Binding-site contacts:
Ligand atom C4 contacts residue BGC3 of chain 1.O at 3.5 Å.
Ligand atom O6 contacts residue ASP573 of chain 1.C at 2.6 Å (salt-bridge).
Ligand atom C6 contacts residue LYS647 of chain 1.C at 3.6 Å.
Ligand atom O6 contacts residue BGC3 of chain 1.O at 3.8 Å.
Ligand atom O6 contacts residue GLY655 of chain 1.C at 3.3 Å.
Ligand atom C3 contacts residue BGC3 of chain 1.O at 3.9 Å.
Ligand atom C5 contacts residue BGC4 of chain 1.O at 3.7 Å.
Ligand atom C4 contacts residue THR652 of chain 1.C at 3.5 Å.
Ligand atom C3 contacts residue BGC2 of chain 1.O at 3.5 Å.
Ligand atom O6 contacts residue THR652 of chain 1.C at 3.0 Å (h-bond).
Ligand atom O6 contacts residue ARG656 of chain 1.C at 3.3 Å (salt-bridge).
Ligand atom C4 contacts residue GLY655 of chain 1.C at 3.8 Å.
Ligand atom C6 contacts residue GLY655 of chain 1.C at 2.9 Å.
Ligand atom C6 contacts residue ARG656 of chain 1.C at 3.7 Å.
Ligand atom C2 contacts residue TYR653 of chain 1.C at 3.5 Å (hydrophobic).
Ligand atom O4 contacts residue PHE644 of chain 1.C at 3.9 Å.
Ligand atom O2 contacts residue BGC1 of chain 1.M at 3.9 Å.
Ligand atom C2 contacts residue BGC1 of chain 1.M at 3.7 Å.
Ligand atom O3 contacts residue BGC1 of chain 1.M at 3.7 Å.
Ligand atom C4 contacts residue TYR653 of chain 1.C at 3.8 Å (hydrophobic).
Ligand atom C5 contacts residue LYS647 of chain 1.C at 3.8 Å.
Ligand atom O2 contacts residue BGC3 of chain 1.O at 3.8 Å.
Ligand atom C6 contacts residue ASP573 of chain 1.C at 3.3 Å.
Ligand atom O6 contacts residue THR651 of chain 1.C at 3.5 Å (h-bond).
Ligand atom O3 contacts residue THR652 of chain 1.C at 3.6 Å.
Ligand atom O6 contacts residue ASP649 of chain 1.C at 2.9 Å (salt-bridge).
Ligand atom O4 contacts residue THR652 of chain 1.C at 2.3 Å (h-bond).
Ligand atom O6 contacts residue LYS647 of chain 1.C at 3.8 Å.
Ligand atom O4 contacts residue BGC3 of chain 1.O at 2.7 Å (h-bond).
Ligand atom O3 contacts residue TYR653 of chain 1.C at 3.7 Å.
Ligand atom C5 contacts residue BGC3 of chain 1.O at 3.6 Å.
Ligand atom O4 contacts residue BGC4 of chain 1.O at 3.6 Å.
Ligand atom O5 contacts residue THR652 of chain 1.C at 3.4 Å (h-bond).
Ligand atom O4 contacts residue LYS647 of chain 1.C at 3.2 Å (salt-bridge).
Ligand atom C6 contacts residue ASP649 of chain 1.C at 3.7 Å.
Ligand atom O4 contacts residue THR651 of chain 1.C at 3.6 Å.
Ligand atom O5 contacts residue BGC2 of chain 1.O at 3.7 Å.
Ligand atom O6 contacts residue BGC1 of chain 1.O at 3.8 Å.
Ligand atom C5 contacts residue BGC2 of chain 1.O at 3.5 Å.
Ligand atom C6 contacts residue ILE642 of chain 1.C at 3.7 Å (hydrophobic).

Sequence of chain 1.C:
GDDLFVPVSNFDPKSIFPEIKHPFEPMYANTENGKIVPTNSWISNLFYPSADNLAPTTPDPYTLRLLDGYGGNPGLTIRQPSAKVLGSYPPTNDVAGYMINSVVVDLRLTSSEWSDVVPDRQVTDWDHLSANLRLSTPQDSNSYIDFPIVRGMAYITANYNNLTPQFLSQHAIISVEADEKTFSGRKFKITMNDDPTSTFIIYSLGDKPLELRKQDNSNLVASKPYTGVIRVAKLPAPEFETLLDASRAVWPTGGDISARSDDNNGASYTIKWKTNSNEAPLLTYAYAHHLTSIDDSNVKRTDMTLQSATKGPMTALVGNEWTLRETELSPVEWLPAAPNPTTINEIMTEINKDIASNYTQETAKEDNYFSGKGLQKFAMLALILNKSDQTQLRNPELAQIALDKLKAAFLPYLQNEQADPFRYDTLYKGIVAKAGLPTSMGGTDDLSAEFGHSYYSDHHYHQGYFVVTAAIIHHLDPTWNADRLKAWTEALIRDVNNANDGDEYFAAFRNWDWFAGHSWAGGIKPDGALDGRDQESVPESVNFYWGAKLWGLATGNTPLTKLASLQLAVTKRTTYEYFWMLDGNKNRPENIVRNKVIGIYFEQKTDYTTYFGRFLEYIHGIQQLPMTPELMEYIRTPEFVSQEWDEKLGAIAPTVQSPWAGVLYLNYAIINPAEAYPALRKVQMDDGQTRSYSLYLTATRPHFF

A small-molecule ligand and the protein it binds are described below.
Small molecule (SMILES): OC[C@H]1O[C@@H](O[C@@H]2[C@@H](O)[C@H](O[C@@H]3[C@@H](O)[C@H](O)O[C@H](CO)[C@H]3O)O[C@H](CO)[C@H]2O)[C@H](O)[C@@H](O)[C@@H]1O